Sequence of chain 1.A:
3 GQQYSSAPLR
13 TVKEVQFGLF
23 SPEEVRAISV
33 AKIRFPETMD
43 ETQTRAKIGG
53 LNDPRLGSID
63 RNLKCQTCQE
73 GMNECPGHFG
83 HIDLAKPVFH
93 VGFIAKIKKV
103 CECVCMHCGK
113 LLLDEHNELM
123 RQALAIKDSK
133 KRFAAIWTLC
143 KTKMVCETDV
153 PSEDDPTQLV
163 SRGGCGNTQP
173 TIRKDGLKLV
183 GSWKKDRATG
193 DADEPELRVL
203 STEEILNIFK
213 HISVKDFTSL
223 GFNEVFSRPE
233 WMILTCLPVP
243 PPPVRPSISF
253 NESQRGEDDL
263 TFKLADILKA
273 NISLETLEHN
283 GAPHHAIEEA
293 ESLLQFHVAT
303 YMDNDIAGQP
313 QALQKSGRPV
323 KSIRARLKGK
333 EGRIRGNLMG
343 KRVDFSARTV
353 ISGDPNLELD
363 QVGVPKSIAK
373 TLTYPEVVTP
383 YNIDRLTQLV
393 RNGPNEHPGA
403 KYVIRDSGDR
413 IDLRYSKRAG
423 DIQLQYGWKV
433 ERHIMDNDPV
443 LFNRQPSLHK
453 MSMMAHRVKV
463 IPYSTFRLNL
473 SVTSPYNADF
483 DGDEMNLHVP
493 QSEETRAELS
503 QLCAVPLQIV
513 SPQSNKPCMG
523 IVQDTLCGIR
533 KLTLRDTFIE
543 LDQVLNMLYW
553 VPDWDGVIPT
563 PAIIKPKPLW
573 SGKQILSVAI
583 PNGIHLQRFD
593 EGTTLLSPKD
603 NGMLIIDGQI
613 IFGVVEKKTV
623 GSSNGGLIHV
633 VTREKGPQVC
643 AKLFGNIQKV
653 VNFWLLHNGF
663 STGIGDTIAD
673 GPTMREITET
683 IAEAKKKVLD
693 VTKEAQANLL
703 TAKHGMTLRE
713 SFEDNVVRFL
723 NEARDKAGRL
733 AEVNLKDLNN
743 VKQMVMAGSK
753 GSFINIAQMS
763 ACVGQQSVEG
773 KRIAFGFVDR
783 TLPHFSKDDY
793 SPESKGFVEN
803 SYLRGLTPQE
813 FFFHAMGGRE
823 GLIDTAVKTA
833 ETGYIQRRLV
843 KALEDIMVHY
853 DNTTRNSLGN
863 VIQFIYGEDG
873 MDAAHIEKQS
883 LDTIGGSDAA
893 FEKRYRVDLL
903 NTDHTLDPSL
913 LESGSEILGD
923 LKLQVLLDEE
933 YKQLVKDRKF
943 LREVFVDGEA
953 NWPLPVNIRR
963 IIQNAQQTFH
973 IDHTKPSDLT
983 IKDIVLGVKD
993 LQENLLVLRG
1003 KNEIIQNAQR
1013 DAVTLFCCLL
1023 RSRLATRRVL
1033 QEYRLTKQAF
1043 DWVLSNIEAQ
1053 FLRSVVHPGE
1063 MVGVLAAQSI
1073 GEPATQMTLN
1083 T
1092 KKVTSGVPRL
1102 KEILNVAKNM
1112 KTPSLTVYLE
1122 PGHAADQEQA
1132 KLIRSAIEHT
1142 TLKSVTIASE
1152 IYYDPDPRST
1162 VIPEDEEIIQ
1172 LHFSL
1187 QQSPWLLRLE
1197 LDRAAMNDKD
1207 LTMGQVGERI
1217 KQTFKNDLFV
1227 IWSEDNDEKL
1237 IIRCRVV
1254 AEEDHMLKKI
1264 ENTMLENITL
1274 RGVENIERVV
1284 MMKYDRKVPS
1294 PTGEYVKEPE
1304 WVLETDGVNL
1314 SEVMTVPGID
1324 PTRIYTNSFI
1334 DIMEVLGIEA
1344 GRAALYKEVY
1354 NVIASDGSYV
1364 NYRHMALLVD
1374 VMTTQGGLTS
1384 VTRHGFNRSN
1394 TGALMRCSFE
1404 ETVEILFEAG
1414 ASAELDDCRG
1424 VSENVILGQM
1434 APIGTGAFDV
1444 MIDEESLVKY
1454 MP

Sequence of chain 1.B:
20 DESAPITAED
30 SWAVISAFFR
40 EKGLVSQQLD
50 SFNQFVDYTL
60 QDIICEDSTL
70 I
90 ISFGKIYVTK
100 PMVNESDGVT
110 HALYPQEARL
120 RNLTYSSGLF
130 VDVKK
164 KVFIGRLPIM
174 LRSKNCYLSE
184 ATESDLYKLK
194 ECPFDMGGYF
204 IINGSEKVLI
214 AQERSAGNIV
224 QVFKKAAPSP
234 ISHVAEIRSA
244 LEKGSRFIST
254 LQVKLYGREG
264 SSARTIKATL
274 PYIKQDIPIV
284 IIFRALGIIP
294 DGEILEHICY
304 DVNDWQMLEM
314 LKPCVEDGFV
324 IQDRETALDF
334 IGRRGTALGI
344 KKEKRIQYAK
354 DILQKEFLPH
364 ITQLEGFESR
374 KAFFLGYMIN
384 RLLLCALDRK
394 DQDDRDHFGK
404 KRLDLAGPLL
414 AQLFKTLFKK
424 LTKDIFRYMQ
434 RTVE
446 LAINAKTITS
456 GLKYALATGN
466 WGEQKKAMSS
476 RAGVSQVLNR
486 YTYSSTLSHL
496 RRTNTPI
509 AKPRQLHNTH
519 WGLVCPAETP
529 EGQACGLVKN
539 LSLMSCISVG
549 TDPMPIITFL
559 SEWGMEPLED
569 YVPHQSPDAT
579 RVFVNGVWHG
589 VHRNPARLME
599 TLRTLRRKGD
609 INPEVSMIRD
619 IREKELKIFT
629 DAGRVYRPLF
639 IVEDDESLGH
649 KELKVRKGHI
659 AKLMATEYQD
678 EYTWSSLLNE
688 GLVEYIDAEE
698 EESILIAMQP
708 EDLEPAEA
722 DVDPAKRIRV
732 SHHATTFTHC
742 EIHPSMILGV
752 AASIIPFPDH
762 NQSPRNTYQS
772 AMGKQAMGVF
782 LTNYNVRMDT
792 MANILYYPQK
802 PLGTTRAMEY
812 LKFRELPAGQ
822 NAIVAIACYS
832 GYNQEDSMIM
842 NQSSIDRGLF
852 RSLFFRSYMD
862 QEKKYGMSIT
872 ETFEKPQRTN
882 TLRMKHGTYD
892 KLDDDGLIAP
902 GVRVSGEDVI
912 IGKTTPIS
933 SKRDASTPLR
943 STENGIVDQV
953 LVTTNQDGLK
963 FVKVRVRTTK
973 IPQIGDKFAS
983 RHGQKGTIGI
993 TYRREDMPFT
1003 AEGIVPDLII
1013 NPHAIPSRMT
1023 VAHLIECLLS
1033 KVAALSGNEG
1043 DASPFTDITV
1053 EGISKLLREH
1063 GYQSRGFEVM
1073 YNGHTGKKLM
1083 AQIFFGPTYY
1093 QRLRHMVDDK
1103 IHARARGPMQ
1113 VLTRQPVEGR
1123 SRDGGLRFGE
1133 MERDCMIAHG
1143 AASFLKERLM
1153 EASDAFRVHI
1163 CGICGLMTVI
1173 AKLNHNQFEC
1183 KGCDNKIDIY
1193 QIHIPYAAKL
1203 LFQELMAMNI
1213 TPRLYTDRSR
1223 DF

Binding-site contacts:
Ligand atom O2' contacts residue ASN479 of chain 1.A at 2.7 Å (h-bond).
Ligand atom O3G contacts residue ARG1020 of chain 1.B at 3.6 Å.
Ligand atom O1B contacts residue ASP481 of chain 1.A at 3.7 Å.
Ligand atom C2' contacts residue ARG446 of chain 1.A at 4.1 Å.
Ligand atom C2 contacts residue A4 of chain 1.N at 4.0 Å.
Ligand atom C5' contacts residue A4 of chain 1.N at 4.1 Å.
Ligand atom N3 contacts residue PRO448 of chain 1.A at 3.8 Å.
Ligand atom O3B contacts residue ARG766 of chain 1.B at 4.1 Å.
Ligand atom O4' contacts residue MG1 of chain 1.S at 3.8 Å.
Ligand atom N7 contacts residue A4 of chain 1.N at 4.0 Å.
Ligand atom C3' contacts residue ASN479 of chain 1.A at 3.7 Å.
Ligand atom C2 contacts residue PRO448 of chain 1.A at 3.3 Å (hydrophobic).
Ligand atom O4' contacts residue A4 of chain 1.N at 3.2 Å (h-bond).
Ligand atom C4' contacts residue A4 of chain 1.N at 3.7 Å.
Ligand atom O3B contacts residue ARG1020 of chain 1.B at 3.6 Å (salt-bridge).
Ligand atom N1 contacts residue A4 of chain 1.N at 3.6 Å (h-bond).
Ligand atom C6 contacts residue A4 of chain 1.N at 3.6 Å.
Ligand atom C3A contacts residue ASP483 of chain 1.A at 3.2 Å.
Ligand atom O3G contacts residue ARG766 of chain 1.B at 3.4 Å (salt-bridge).
Ligand atom O1A contacts residue LYS987 of chain 1.B at 2.8 Å (salt-bridge).
Ligand atom PG contacts residue ARG1020 of chain 1.B at 3.9 Å.
Ligand atom O1G contacts residue ARG1020 of chain 1.B at 3.0 Å (salt-bridge).
Ligand atom O4' contacts residue ARG446 of chain 1.A at 3.5 Å (salt-bridge).
Ligand atom C4' contacts residue ASP481 of chain 1.A at 3.6 Å.
Ligand atom O1G contacts residue SER1019 of chain 1.B at 3.9 Å.
Ligand atom C5 contacts residue A4 of chain 1.N at 3.9 Å.
Ligand atom O5' contacts residue A4 of chain 1.N at 3.4 Å (h-bond).
Ligand atom O4' contacts residue ASP481 of chain 1.A at 4.1 Å.
Ligand atom N6 contacts residue A4 of chain 1.N at 3.1 Å (h-bond).
Ligand atom O2A contacts residue TYR769 of chain 1.B at 3.4 Å (h-bond).
Ligand atom C1' contacts residue ARG446 of chain 1.A at 3.4 Å.
Ligand atom C4' contacts residue MG1 of chain 1.S at 3.9 Å.
Ligand atom O3' contacts residue ASP481 of chain 1.A at 3.7 Å.
Ligand atom O1A contacts residue TYR769 of chain 1.B at 3.7 Å.
Ligand atom O2B contacts residue ARG766 of chain 1.B at 4.0 Å.
Ligand atom O1G contacts residue LYS752 of chain 1.A at 4.0 Å.
Ligand atom O2' contacts residue ARG446 of chain 1.A at 3.6 Å (salt-bridge).
Ligand atom C2' contacts residue ASN479 of chain 1.A at 3.7 Å.
Ligand atom O2' contacts residue LEU1081 of chain 1.A at 3.7 Å.
Ligand atom O3' contacts residue ASN479 of chain 1.A at 2.8 Å (h-bond).

A small-molecule ligand and the protein it binds are described below.
Small molecule (SMILES): Nc1ncnc2c1ncn2[C@@H]1O[C@H](CO[P](=O)(O)C[P](=O)(O)OP(=O)(O)O)[C@@H](O)[C@H]1O